Binding-site contacts:
Ligand atom C7 contacts residue SER211 of chain 1.E at 3.9 Å.
Ligand atom C4 contacts residue ASN195 of chain 1.E at 4.2 Å.
Ligand atom C1 contacts residue ASN195 of chain 1.E at 1.4 Å.
Ligand atom C3 contacts residue ASN195 of chain 1.E at 3.8 Å.
Ligand atom N2 contacts residue ASN195 of chain 1.E at 2.9 Å (h-bond).
Ligand atom C8 contacts residue THR212 of chain 1.E at 3.8 Å.
Ligand atom O7 contacts residue ASN195 of chain 1.E at 3.5 Å (h-bond).
Ligand atom C8 contacts residue ASN195 of chain 1.E at 4.2 Å.
Ligand atom C8 contacts residue GLY193 of chain 1.E at 4.5 Å.
Ligand atom O5 contacts residue ASN195 of chain 1.E at 2.4 Å (h-bond).
Ligand atom C1 contacts residue SER211 of chain 1.E at 4.2 Å.
Ligand atom C2 contacts residue SER211 of chain 1.E at 4.1 Å.
Ligand atom C7 contacts residue ASN195 of chain 1.E at 3.4 Å.
Ligand atom C5 contacts residue ASN195 of chain 1.E at 3.7 Å.
Ligand atom C2 contacts residue ASN195 of chain 1.E at 2.5 Å.
Ligand atom C8 contacts residue SER211 of chain 1.E at 3.7 Å.
Ligand atom N2 contacts residue SER211 of chain 1.E at 3.2 Å.
Ligand atom C3 contacts residue SER211 of chain 1.E at 4.4 Å.
Ligand atom C8 contacts residue LYS194 of chain 1.E at 4.2 Å.

This protein binds this small molecule.
Small molecule (SMILES): CC(=O)N[C@@H]1[C@@H](O)[C@H](O)[C@@H](CO)O[C@H]1O

Sequence of chain 1.E:
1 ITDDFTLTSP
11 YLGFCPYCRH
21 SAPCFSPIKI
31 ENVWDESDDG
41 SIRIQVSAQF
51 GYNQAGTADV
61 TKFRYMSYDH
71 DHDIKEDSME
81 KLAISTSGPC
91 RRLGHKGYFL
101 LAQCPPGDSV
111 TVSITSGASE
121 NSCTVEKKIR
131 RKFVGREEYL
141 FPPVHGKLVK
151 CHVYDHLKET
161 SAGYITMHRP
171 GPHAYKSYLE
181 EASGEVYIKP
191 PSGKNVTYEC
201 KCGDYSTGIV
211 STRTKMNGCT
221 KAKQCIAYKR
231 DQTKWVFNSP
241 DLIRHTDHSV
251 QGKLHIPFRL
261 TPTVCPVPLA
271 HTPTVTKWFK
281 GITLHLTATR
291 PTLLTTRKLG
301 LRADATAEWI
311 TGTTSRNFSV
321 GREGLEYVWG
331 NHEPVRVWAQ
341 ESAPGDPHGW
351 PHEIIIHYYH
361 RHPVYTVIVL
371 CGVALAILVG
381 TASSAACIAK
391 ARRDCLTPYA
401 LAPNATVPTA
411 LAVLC